Sequence of chain 1.D:
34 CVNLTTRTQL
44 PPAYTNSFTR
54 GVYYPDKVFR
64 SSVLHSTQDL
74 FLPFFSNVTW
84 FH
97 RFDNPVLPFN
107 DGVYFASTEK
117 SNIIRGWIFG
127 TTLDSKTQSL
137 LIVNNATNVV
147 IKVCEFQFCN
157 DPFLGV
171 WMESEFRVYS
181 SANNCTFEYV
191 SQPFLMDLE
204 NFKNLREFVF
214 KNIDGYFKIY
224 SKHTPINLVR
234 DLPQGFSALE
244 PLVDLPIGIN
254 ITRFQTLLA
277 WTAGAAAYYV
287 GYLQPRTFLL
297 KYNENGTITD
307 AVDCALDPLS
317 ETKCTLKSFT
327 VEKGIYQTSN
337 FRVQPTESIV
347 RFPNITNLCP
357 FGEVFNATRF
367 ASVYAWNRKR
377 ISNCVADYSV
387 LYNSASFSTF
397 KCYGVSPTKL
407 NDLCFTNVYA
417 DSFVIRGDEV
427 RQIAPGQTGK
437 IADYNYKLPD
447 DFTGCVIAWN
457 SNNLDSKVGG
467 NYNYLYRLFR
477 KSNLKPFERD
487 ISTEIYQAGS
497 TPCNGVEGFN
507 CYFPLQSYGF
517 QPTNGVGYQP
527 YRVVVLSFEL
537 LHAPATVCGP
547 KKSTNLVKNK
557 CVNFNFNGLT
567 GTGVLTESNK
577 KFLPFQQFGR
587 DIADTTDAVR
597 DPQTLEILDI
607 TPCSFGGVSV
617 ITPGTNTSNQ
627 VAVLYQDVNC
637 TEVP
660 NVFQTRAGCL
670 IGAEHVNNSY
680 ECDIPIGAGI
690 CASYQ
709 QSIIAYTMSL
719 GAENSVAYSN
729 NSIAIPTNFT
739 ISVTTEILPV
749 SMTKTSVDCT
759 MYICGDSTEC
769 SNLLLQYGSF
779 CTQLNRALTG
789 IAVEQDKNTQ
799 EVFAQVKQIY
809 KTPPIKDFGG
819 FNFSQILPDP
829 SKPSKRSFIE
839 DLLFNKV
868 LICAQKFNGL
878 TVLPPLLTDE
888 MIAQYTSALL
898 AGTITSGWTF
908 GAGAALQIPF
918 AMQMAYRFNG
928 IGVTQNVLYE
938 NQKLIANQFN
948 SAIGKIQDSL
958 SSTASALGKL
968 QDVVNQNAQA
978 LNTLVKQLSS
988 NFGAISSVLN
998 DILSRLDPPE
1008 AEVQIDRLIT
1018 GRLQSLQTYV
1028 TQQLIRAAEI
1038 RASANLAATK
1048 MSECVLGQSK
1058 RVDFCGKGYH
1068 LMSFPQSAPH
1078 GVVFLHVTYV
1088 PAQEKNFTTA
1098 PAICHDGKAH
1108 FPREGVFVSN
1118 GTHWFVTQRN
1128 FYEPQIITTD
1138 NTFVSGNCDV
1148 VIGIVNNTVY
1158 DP

The small molecule below binds the protein below.
Small molecule (SMILES): CC(=O)N[C@H]1[C@H](O[C@H]2[C@H](O)[C@@H](NC(C)=O)CO[C@@H]2CO)O[C@H](CO)[C@@H](O)[C@@H]1O

Binding-site contacts:
Ligand atom C1 contacts residue HIS1120 of chain 1.D at 4.0 Å.
Ligand atom C2 contacts residue ASN1117 of chain 1.D at 2.5 Å.
Ligand atom O7 contacts residue ASN1117 of chain 1.D at 3.5 Å (h-bond).
Ligand atom C4 contacts residue HIS1120 of chain 1.D at 4.4 Å.
Ligand atom C4 contacts residue ASN1117 of chain 1.D at 4.3 Å.
Ligand atom C5 contacts residue HIS1120 of chain 1.D at 3.9 Å.
Ligand atom O5 contacts residue ASN1117 of chain 1.D at 2.4 Å (h-bond).
Ligand atom C8 contacts residue HIS1120 of chain 1.D at 4.1 Å.
Ligand atom N2 contacts residue ASN1117 of chain 1.D at 2.9 Å (h-bond).
Ligand atom C1 contacts residue ASN1117 of chain 1.D at 1.5 Å.
Ligand atom C8 contacts residue THR1119 of chain 1.D at 4.0 Å.
Ligand atom C6 contacts residue PHE1122 of chain 1.D at 3.9 Å (hydrophobic).
Ligand atom C7 contacts residue THR1119 of chain 1.D at 4.0 Å.
Ligand atom C5 contacts residue PHE1122 of chain 1.D at 4.0 Å (hydrophobic).
Ligand atom C7 contacts residue ASN1117 of chain 1.D at 3.4 Å.
Ligand atom C2 contacts residue HIS1120 of chain 1.D at 4.5 Å.
Ligand atom N2 contacts residue THR1119 of chain 1.D at 3.1 Å (h-bond).
Ligand atom C3 contacts residue ASN1117 of chain 1.D at 3.9 Å.
Ligand atom O5 contacts residue HIS1120 of chain 1.D at 4.3 Å.
Ligand atom O7 contacts residue HIS1120 of chain 1.D at 3.8 Å.
Ligand atom C8 contacts residue ASN1117 of chain 1.D at 3.3 Å.
Ligand atom C3 contacts residue HIS1120 of chain 1.D at 4.0 Å.
Ligand atom C2 contacts residue THR1119 of chain 1.D at 3.9 Å.
Ligand atom C1 contacts residue PHE1122 of chain 1.D at 4.2 Å (hydrophobic).
Ligand atom C1 contacts residue THR1119 of chain 1.D at 3.9 Å.
Ligand atom O5 contacts residue PHE1122 of chain 1.D at 3.5 Å.
Ligand atom C3 contacts residue THR1119 of chain 1.D at 4.0 Å.
Ligand atom C7 contacts residue HIS1120 of chain 1.D at 4.2 Å.
Ligand atom C5 contacts residue ASN1117 of chain 1.D at 3.8 Å.
Ligand atom O4 contacts residue HIS1120 of chain 1.D at 4.1 Å.